Binding-site contacts:
Ligand atom N contacts residue PRO209 of chain 1.A at 4.0 Å.
Ligand atom C2 contacts residue ASP177 of chain 1.A at 3.6 Å.
Ligand atom C5' contacts residue CYS203 of chain 1.A at 3.6 Å (hydrophobic).
Ligand atom C1' contacts residue GLN180 of chain 1.A at 4.1 Å.
Ligand atom C3 contacts residue SER178 of chain 1.A at 3.6 Å.
Ligand atom C2 contacts residue GLY202 of chain 1.A at 3.8 Å.
Ligand atom C6' contacts residue GLN180 of chain 1.A at 3.1 Å.
Ligand atom C6' contacts residue GLY202 of chain 1.A at 4.2 Å.
Ligand atom C1 contacts residue GLY210 of chain 1.A at 3.4 Å.
Ligand atom C5' contacts residue GLN180 of chain 1.A at 3.7 Å.
Ligand atom C1 contacts residue TRP199 of chain 1.A at 3.4 Å (hydrophobic).
Ligand atom C2 contacts residue CYS179 of chain 1.A at 4.2 Å (hydrophobic).
Ligand atom C1' contacts residue CYS179 of chain 1.A at 3.9 Å (hydrophobic).
Ligand atom C6' contacts residue CYS179 of chain 1.A at 3.4 Å (hydrophobic).
Ligand atom N contacts residue SER201 of chain 1.A at 3.9 Å.
Ligand atom C1 contacts residue PRO209 of chain 1.A at 4.2 Å (hydrophobic).
Ligand atom C3 contacts residue GLY200 of chain 1.A at 4.0 Å.
Ligand atom C3' contacts residue GLY202 of chain 1.A at 3.3 Å.
Ligand atom C3 contacts residue TRP199 of chain 1.A at 3.6 Å (hydrophobic).
Ligand atom C2 contacts residue SER178 of chain 1.A at 2.9 Å.
Ligand atom C1 contacts residue GLY202 of chain 1.A at 3.5 Å.
Ligand atom C2' contacts residue GLY202 of chain 1.A at 3.1 Å.
Ligand atom C3' contacts residue GLY200 of chain 1.A at 3.2 Å.
Ligand atom N contacts residue CYS203 of chain 1.A at 4.0 Å.
Ligand atom N contacts residue ASP177 of chain 1.A at 2.7 Å (salt-bridge).
Ligand atom C4' contacts residue GLY202 of chain 1.A at 4.0 Å.
Ligand atom N contacts residue GLY200 of chain 1.A at 3.6 Å.
Ligand atom C2' contacts residue GLY200 of chain 1.A at 3.4 Å.
Ligand atom C1' contacts residue CYS203 of chain 1.A at 3.8 Å (hydrophobic).
Ligand atom C4 contacts residue CYS179 of chain 1.A at 3.6 Å (hydrophobic).
Ligand atom N contacts residue GLY202 of chain 1.A at 2.7 Å (h-bond).
Ligand atom C1 contacts residue GLY200 of chain 1.A at 3.4 Å.
Ligand atom C1 contacts residue SER178 of chain 1.A at 4.1 Å.
Ligand atom C2 contacts residue TRP199 of chain 1.A at 4.2 Å (hydrophobic).
Ligand atom N contacts residue GLY210 of chain 1.A at 4.0 Å.
Ligand atom C4 contacts residue SER178 of chain 1.A at 3.9 Å.
Ligand atom C1' contacts residue GLY202 of chain 1.A at 3.7 Å.
Ligand atom C1 contacts residue ASP177 of chain 1.A at 3.3 Å.
Ligand atom C6' contacts residue CYS203 of chain 1.A at 3.3 Å (hydrophobic).
Ligand atom N contacts residue LYS208 of chain 1.A at 3.7 Å.

Sequence of chain 1.A:
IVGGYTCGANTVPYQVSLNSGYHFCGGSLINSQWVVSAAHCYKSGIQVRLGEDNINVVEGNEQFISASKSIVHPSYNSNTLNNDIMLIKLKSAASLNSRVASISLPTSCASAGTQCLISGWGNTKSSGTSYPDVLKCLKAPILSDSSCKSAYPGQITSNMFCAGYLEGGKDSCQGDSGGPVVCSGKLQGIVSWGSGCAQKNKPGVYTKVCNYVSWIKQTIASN

The small molecule below binds the protein below.
Small molecule (SMILES): NCCCCc1ccccc1